A protein and the small-molecule ligand that binds it are described below.
Small molecule (SMILES): CC(C)(C)C(=O)Nc1nnc(S(N)(=O)=O)s1

Sequence of chain 1.A:
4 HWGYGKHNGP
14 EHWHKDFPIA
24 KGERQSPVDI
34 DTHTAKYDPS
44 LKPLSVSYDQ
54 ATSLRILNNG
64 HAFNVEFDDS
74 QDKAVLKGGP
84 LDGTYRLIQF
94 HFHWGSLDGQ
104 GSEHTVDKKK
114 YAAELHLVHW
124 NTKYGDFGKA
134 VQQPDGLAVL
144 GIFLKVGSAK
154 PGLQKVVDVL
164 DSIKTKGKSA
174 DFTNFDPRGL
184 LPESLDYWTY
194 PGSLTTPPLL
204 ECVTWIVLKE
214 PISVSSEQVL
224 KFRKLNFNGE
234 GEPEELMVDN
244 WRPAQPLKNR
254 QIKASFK

Binding-site contacts:
Ligand atom N06 contacts residue LEU197 of chain 1.A at 3.8 Å.
Ligand atom O14 contacts residue VAL121 of chain 1.A at 3.3 Å.
Ligand atom N04 contacts residue HIS119 of chain 1.A at 3.3 Å (h-bond).
Ligand atom S01 contacts residue ZN1 of chain 1.C at 3.0 Å.
Ligand atom C08 contacts residue GOL1 of chain 1.B at 3.8 Å.
Ligand atom C05 contacts residue LEU197 of chain 1.A at 3.8 Å (hydrophobic).
Ligand atom N04 contacts residue HIS96 of chain 1.A at 3.2 Å (h-bond).
Ligand atom S09 contacts residue VAL121 of chain 1.A at 3.8 Å.
Ligand atom O02 contacts residue HIS119 of chain 1.A at 3.4 Å (h-bond).
Ligand atom C13 contacts residue ILE91 of chain 1.A at 3.8 Å (hydrophobic).
Ligand atom C05 contacts residue HIS94 of chain 1.A at 4.0 Å.
Ligand atom N04 contacts residue GLU106 of chain 1.A at 4.0 Å.
Ligand atom N07 contacts residue THR199 of chain 1.A at 3.1 Å (h-bond).
Ligand atom O03 contacts residue THR198 of chain 1.A at 3.0 Å (h-bond).
Ligand atom C15 contacts residue PHE130 of chain 1.A at 3.7 Å (hydrophobic).
Ligand atom S09 contacts residue LEU197 of chain 1.A at 3.9 Å.
Ligand atom O03 contacts residue TRP208 of chain 1.A at 3.5 Å.
Ligand atom S09 contacts residue HIS94 of chain 1.A at 4.0 Å.
Ligand atom S01 contacts residue HIS119 of chain 1.A at 3.9 Å.
Ligand atom N04 contacts residue THR198 of chain 1.A at 2.7 Å (h-bond).
Ligand atom C08 contacts residue LEU197 of chain 1.A at 3.8 Å (hydrophobic).
Ligand atom N04 contacts residue ZN1 of chain 1.C at 1.9 Å.
Ligand atom S09 contacts residue GLN92 of chain 1.A at 4.0 Å.
Ligand atom N06 contacts residue THR199 of chain 1.A at 2.8 Å (h-bond).
Ligand atom O02 contacts residue VAL142 of chain 1.A at 3.9 Å.
Ligand atom N04 contacts residue HIS94 of chain 1.A at 3.2 Å (h-bond).
Ligand atom C15 contacts residue VAL134 of chain 1.A at 3.7 Å (hydrophobic).
Ligand atom S01 contacts residue THR198 of chain 1.A at 3.8 Å.
Ligand atom O03 contacts residue LEU197 of chain 1.A at 3.3 Å.
Ligand atom O02 contacts residue ZN1 of chain 1.C at 3.0 Å.
Ligand atom O03 contacts residue SER196 of chain 1.A at 4.1 Å.
Ligand atom O14 contacts residue GLN92 of chain 1.A at 3.2 Å (h-bond).
Ligand atom C11 contacts residue GLN92 of chain 1.A at 3.8 Å.
Ligand atom N10 contacts residue GOL1 of chain 1.B at 3.9 Å.
Ligand atom N07 contacts residue LEU197 of chain 1.A at 3.8 Å.
Ligand atom C13 contacts residue PHE130 of chain 1.A at 3.9 Å (hydrophobic).
Ligand atom O02 contacts residue VAL121 of chain 1.A at 3.8 Å.
Ligand atom N07 contacts residue GOL1 of chain 1.B at 3.8 Å.
Ligand atom O02 contacts residue HIS94 of chain 1.A at 3.2 Å.
Ligand atom S01 contacts residue HIS94 of chain 1.A at 3.8 Å.